This protein binds this small molecule.
Small molecule (SMILES): CC(=O)N[C@@H]1[C@@H](O)[C@H](O)[C@@H](CO)O[C@H]1O

Sequence of chain 1.H:
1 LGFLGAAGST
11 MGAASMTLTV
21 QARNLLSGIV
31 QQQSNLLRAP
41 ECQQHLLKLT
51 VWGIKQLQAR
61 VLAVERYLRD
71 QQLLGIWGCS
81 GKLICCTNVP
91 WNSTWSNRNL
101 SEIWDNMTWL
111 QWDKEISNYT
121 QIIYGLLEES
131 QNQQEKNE

Binding-site contacts:
Ligand atom C7 contacts residue ASN99 of chain 1.H at 3.2 Å.
Ligand atom O7 contacts residue ASN99 of chain 1.H at 3.2 Å (h-bond).
Ligand atom O5 contacts residue GLU102 of chain 1.H at 3.7 Å.
Ligand atom O6 contacts residue GLU102 of chain 1.H at 4.5 Å.
Ligand atom C1 contacts residue GLU102 of chain 1.H at 3.6 Å.
Ligand atom C3 contacts residue ASN99 of chain 1.H at 3.9 Å.
Ligand atom C8 contacts residue SER101 of chain 1.H at 3.4 Å.
Ligand atom O5 contacts residue ASN99 of chain 1.H at 2.5 Å (h-bond).
Ligand atom C1 contacts residue ASN99 of chain 1.H at 1.5 Å.
Ligand atom N2 contacts residue ASN99 of chain 1.H at 3.0 Å (h-bond).
Ligand atom C2 contacts residue ASN99 of chain 1.H at 2.6 Å.
Ligand atom C8 contacts residue ASN99 of chain 1.H at 3.7 Å.
Ligand atom C5 contacts residue ASN99 of chain 1.H at 3.8 Å.
Ligand atom C4 contacts residue ASN99 of chain 1.H at 4.4 Å.